A small-molecule ligand and the protein it binds are described below.
Small molecule (SMILES): Nc1ccn([C@H]2C[C@H](O)[C@@H](CO[P](=O)(O)O[C@H]3C[C@H](n4cnc5c(N)ncnc54)O[C@@H]3CO[P](=O)(O)O[C@H]3C[C@H](n4cnc5c(N)ncnc54)O[C@@H]3CO[P](=O)(O)O[C@H]3C[C@H](n4cnc5c(N)ncnc54)O[C@@H]3COP(=O)(O)O)O2)c(=O)n1

Sequence of chain 52.B:
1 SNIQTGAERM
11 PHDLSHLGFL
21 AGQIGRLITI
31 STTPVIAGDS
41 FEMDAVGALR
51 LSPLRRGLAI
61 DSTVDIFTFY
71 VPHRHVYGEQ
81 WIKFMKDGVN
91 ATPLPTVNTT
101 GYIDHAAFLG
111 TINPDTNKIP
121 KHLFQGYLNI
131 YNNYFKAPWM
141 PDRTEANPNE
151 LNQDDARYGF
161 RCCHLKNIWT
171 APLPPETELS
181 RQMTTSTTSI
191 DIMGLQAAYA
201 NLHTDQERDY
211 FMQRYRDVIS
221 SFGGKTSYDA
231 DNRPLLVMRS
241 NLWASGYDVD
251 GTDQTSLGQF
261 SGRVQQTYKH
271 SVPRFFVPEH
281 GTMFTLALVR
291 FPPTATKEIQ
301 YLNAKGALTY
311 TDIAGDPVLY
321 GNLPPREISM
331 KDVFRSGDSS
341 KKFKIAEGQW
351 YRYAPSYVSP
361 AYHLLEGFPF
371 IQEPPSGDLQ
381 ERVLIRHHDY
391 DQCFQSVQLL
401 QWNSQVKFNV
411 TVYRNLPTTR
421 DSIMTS

Binding-site contacts:
Ligand atom C1' contacts residue GLY6 of chain 56.B at 2.9 Å.
Ligand atom P contacts residue ARG420 of chain 52.B at 2.5 Å.
Ligand atom OP1 contacts residue ARG420 of chain 52.B at 2.4 Å (salt-bridge).
Ligand atom O3' contacts residue GLY6 of chain 56.B at 2.3 Å (h-bond).
Ligand atom C8 contacts residue ALA27 of chain 51.D at 2.0 Å (hydrophobic).
Ligand atom O3' contacts residue TYR31 of chain 51.D at 3.2 Å (h-bond).
Ligand atom C5' contacts residue TYR31 of chain 51.D at 3.0 Å (hydrophobic).
Ligand atom OP1 contacts residue PHE211 of chain 51.B at 2.1 Å.
Ligand atom P contacts residue ARG28 of chain 51.D at 3.4 Å.
Ligand atom O4' contacts residue ARG420 of chain 52.B at 3.2 Å (salt-bridge).
Ligand atom C5' contacts residue THR5 of chain 56.B at 3.1 Å.
Ligand atom C3' contacts residue GLY6 of chain 56.B at 3.2 Å.
Ligand atom C3' contacts residue THR5 of chain 56.B at 3.2 Å.
Ligand atom OP1 contacts residue ARG28 of chain 51.D at 2.7 Å (salt-bridge).
Ligand atom C4' contacts residue THR5 of chain 56.B at 2.6 Å.
Ligand atom N7 contacts residue GLY26 of chain 51.D at 2.7 Å.
Ligand atom O3' contacts residue THR5 of chain 56.B at 3.1 Å (h-bond).
Ligand atom OP2 contacts residue ARG420 of chain 52.B at 3.4 Å (salt-bridge).
Ligand atom N6 contacts residue ASP217 of chain 51.B at 2.8 Å (salt-bridge).
Ligand atom O5' contacts residue ARG28 of chain 51.D at 3.1 Å (salt-bridge).
Ligand atom P contacts residue TYR31 of chain 51.D at 3.5 Å.
Ligand atom C5 contacts residue ALA27 of chain 51.D at 2.9 Å (hydrophobic).
Ligand atom C5 contacts residue GLY26 of chain 51.D at 3.5 Å.
Ligand atom C4' contacts residue GLY6 of chain 56.B at 3.1 Å.
Ligand atom C6 contacts residue ALA7 of chain 56.B at 2.7 Å (hydrophobic).
Ligand atom C4' contacts residue ARG420 of chain 52.B at 3.4 Å.
Ligand atom N6 contacts residue ALA27 of chain 51.D at 3.2 Å (h-bond).
Ligand atom O3' contacts residue ARG420 of chain 52.B at 1.7 Å (salt-bridge).
Ligand atom OP2 contacts residue GLU207 of chain 51.B at 2.0 Å (salt-bridge).
Ligand atom O5' contacts residue TYR31 of chain 51.D at 2.2 Å (h-bond).
Ligand atom C8 contacts residue ARG28 of chain 51.D at 3.1 Å.
Ligand atom O4' contacts residue GLY6 of chain 56.B at 2.9 Å.
Ligand atom P contacts residue GLU207 of chain 51.B at 3.4 Å.
Ligand atom N7 contacts residue ALA27 of chain 51.D at 1.6 Å.
Ligand atom OP1 contacts residue THR418 of chain 52.B at 3.2 Å.
Ligand atom C5' contacts residue ARG28 of chain 51.D at 2.8 Å.
Ligand atom N6 contacts residue GLY26 of chain 51.D at 3.1 Å.
Ligand atom O5' contacts residue ARG420 of chain 52.B at 2.9 Å (salt-bridge).
Ligand atom N9 contacts residue ALA27 of chain 51.D at 3.1 Å.
Ligand atom C5 contacts residue ALA7 of chain 56.B at 2.7 Å (hydrophobic).

Sequence of chain 56.B:
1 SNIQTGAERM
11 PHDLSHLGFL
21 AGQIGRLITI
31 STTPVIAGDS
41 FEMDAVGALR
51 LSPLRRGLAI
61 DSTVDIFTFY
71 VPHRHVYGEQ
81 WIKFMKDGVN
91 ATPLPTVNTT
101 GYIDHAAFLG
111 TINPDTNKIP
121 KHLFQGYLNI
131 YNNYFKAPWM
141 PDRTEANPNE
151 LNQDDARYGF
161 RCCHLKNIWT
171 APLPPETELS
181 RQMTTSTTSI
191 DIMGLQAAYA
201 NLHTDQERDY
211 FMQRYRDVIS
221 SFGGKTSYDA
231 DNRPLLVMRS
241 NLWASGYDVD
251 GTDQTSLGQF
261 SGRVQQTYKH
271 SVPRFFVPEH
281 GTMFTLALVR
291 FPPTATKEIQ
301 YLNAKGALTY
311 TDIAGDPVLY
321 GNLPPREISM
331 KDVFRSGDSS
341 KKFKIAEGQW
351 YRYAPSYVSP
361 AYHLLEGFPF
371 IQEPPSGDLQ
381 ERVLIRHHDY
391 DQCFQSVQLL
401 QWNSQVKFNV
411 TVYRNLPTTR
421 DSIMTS

Sequence of chain 51.D:
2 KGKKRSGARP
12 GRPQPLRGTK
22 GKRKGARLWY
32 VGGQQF

Sequence of chain 51.B:
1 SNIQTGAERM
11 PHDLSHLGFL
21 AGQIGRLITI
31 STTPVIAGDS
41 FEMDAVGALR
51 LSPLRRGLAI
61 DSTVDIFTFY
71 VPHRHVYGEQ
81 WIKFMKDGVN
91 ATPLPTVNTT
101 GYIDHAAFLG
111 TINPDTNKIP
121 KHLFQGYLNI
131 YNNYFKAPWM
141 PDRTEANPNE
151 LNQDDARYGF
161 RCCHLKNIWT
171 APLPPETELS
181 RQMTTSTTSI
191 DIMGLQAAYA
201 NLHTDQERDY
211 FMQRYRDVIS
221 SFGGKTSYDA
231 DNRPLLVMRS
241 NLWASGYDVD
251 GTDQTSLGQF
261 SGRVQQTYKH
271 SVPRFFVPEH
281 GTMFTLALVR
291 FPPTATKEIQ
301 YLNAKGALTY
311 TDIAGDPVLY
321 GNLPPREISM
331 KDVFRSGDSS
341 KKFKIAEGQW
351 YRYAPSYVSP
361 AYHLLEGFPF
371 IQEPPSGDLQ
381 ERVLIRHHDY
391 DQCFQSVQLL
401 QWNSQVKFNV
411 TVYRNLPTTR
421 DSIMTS